Binding-site contacts:
Ligand atom C32 contacts residue ALA1085 of chain 1.J at 3.4 Å (hydrophobic).
Ligand atom C24 contacts residue ASP1090 of chain 1.J at 3.2 Å.
Ligand atom C8 contacts residue LEU1086 of chain 1.J at 4.5 Å (hydrophobic).
Ligand atom C28 contacts residue LEU1086 of chain 1.J at 4.5 Å (hydrophobic).
Ligand atom C29 contacts residue ARG428 of chain 1.I at 2.6 Å.
Ligand atom C6 contacts residue LEU1086 of chain 1.J at 4.0 Å (hydrophobic).
Ligand atom C32 contacts residue LEU1086 of chain 1.J at 3.1 Å (hydrophobic).
Ligand atom C19 contacts residue ARG428 of chain 1.I at 3.6 Å.
Ligand atom O9 contacts residue ALA1082 of chain 1.J at 3.2 Å (h-bond).
Ligand atom C10 contacts residue ARG428 of chain 1.I at 4.5 Å.
Ligand atom C10 contacts residue ALA423 of chain 1.I at 3.3 Å (hydrophobic).
Ligand atom O9 contacts residue ALA1085 of chain 1.J at 4.0 Å.
Ligand atom C14 contacts residue ARG422 of chain 1.I at 4.5 Å.
Ligand atom C29 contacts residue ALA447 of chain 1.I at 3.8 Å (hydrophobic).
Ligand atom C27 contacts residue THR1253 of chain 1.J at 4.3 Å.
Ligand atom O5 contacts residue ALA423 of chain 1.I at 4.2 Å.
Ligand atom C11 contacts residue LEU1086 of chain 1.J at 3.7 Å (hydrophobic).
Ligand atom C28 contacts residue ALA1082 of chain 1.J at 3.8 Å (hydrophobic).
Ligand atom O9 contacts residue ILE449 of chain 1.I at 3.8 Å.
Ligand atom O6 contacts residue PRO1257 of chain 1.J at 3.4 Å.
Ligand atom C30 contacts residue ALA1085 of chain 1.J at 3.4 Å (hydrophobic).
Ligand atom C29 contacts residue ILE449 of chain 1.I at 3.6 Å (hydrophobic).
Ligand atom C30 contacts residue LEU1086 of chain 1.J at 3.3 Å (hydrophobic).
Ligand atom O8 contacts residue ALA447 of chain 1.I at 4.4 Å.
Ligand atom C18 contacts residue LEU1086 of chain 1.J at 3.9 Å (hydrophobic).
Ligand atom C13 contacts residue LEU1086 of chain 1.J at 4.4 Å (hydrophobic).
Ligand atom O5 contacts residue ARG428 of chain 1.I at 3.4 Å (salt-bridge).
Ligand atom C32 contacts residue ALA1082 of chain 1.J at 3.4 Å (hydrophobic).
Ligand atom O8 contacts residue ARG428 of chain 1.I at 4.3 Å.
Ligand atom N2 contacts residue ASP1090 of chain 1.J at 3.4 Å (salt-bridge).
Ligand atom C14 contacts residue ALA423 of chain 1.I at 3.5 Å (hydrophobic).
Ligand atom C22 contacts residue ASP1090 of chain 1.J at 4.2 Å.
Ligand atom C28 contacts residue ALA1085 of chain 1.J at 4.2 Å (hydrophobic).
Ligand atom C18 contacts residue ALA1089 of chain 1.J at 4.4 Å (hydrophobic).
Ligand atom O2 contacts residue LEU1086 of chain 1.J at 4.2 Å.
Ligand atom C13 contacts residue ALA423 of chain 1.I at 4.5 Å (hydrophobic).
Ligand atom C11 contacts residue PHE425 of chain 1.I at 3.4 Å (hydrophobic).
Ligand atom C9 contacts residue ALA423 of chain 1.I at 4.0 Å (hydrophobic).
Ligand atom C31 contacts residue ALA1082 of chain 1.J at 3.4 Å (hydrophobic).
Ligand atom O6 contacts residue ASP1090 of chain 1.J at 4.1 Å.

Sequence of chain 1.I:
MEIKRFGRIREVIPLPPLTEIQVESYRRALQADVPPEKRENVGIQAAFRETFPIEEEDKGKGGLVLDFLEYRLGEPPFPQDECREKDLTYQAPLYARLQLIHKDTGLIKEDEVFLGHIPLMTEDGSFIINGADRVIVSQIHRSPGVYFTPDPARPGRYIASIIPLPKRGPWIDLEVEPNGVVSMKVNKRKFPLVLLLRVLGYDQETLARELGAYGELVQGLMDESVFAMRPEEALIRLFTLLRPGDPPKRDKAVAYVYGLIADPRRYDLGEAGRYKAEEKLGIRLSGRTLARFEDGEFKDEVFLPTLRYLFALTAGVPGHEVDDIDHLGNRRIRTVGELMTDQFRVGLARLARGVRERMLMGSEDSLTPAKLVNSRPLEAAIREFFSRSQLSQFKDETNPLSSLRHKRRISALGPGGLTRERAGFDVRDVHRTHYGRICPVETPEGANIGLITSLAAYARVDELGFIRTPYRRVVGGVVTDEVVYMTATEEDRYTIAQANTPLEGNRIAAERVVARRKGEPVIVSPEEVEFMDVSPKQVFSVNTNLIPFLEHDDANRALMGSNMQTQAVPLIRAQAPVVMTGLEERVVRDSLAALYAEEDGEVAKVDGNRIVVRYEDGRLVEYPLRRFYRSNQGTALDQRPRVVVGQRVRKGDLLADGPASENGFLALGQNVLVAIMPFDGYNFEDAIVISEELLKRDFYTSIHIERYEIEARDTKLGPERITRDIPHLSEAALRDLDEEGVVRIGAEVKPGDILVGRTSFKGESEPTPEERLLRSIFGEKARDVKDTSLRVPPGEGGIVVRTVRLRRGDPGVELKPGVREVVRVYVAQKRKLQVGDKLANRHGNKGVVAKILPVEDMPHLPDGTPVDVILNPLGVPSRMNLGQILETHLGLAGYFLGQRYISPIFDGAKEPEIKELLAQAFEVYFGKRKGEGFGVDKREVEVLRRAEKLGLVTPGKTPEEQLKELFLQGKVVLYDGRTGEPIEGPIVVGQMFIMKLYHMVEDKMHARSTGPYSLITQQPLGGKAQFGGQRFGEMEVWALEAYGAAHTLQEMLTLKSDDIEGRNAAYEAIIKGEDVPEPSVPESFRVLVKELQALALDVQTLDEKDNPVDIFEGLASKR

Sequence of chain 1.J:
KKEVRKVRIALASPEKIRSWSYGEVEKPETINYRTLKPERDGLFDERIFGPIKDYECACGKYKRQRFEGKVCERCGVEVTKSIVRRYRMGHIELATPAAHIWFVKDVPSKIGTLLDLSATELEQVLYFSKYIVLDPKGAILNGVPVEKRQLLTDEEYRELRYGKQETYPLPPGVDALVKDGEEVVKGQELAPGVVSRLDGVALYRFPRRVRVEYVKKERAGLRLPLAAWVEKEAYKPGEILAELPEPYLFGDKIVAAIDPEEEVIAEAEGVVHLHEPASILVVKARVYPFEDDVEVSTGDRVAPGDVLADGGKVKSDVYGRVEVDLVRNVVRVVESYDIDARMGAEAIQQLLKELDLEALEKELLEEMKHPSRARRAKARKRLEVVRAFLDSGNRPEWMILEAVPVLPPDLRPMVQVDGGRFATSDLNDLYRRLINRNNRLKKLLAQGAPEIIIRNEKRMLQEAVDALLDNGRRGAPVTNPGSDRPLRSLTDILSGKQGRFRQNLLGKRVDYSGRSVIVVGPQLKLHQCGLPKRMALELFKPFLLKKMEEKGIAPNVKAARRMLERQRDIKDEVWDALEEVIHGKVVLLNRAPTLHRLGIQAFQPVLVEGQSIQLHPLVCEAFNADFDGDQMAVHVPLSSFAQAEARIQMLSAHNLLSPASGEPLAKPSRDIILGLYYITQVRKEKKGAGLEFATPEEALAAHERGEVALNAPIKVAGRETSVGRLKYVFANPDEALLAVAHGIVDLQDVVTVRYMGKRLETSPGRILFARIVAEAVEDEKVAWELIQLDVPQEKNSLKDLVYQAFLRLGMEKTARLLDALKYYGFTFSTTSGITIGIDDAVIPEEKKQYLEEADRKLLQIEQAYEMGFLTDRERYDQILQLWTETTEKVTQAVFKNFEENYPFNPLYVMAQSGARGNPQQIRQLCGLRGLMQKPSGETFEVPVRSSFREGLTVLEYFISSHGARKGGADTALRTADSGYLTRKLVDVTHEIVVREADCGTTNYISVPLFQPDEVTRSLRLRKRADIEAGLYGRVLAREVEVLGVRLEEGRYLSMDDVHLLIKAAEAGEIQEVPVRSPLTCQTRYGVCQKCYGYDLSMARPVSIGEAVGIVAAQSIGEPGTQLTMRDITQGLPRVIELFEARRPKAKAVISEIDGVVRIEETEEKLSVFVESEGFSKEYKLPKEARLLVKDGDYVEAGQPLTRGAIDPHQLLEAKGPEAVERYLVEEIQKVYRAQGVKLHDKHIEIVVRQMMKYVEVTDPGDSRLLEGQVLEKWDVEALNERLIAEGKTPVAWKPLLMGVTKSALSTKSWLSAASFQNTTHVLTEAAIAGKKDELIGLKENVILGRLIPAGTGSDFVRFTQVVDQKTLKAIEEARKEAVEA

A small-molecule ligand and the protein it binds are described below.
Small molecule (SMILES): CNC(=O)[C@@H](C)[C@H]1C(=O)/C(=C(O)/C=C/C(C)=C/[C@@H](C)[C@H]2O[C@@]3(C)O[C@H](C=C[C@@]34CO4)[C@@H]2C)C(=O)N1[C@@H]1CC[C@H](O)[C@H](C)O1